Binding-site contacts:
Ligand atom S7 contacts residue THR90 of chain 2.B at 3.4 Å (h-bond).
Ligand atom O9 contacts residue TYR43 of chain 2.B at 2.4 Å (h-bond).
Ligand atom C13 contacts residue ASN49 of chain 2.B at 3.6 Å.
Ligand atom C10 contacts residue VAL47 of chain 2.B at 3.8 Å (hydrophobic).
Ligand atom C5 contacts residue TYR43 of chain 2.B at 3.3 Å (hydrophobic).
Ligand atom C10 contacts residue TRP120 of chain 1.A at 3.9 Å (hydrophobic).
Ligand atom C20 contacts residue LEU124 of chain 2.B at 3.9 Å (hydrophobic).
Ligand atom N1 contacts residue TYR43 of chain 2.B at 3.9 Å.
Ligand atom C3 contacts residue VAL47 of chain 2.B at 3.5 Å (hydrophobic).
Ligand atom C3 contacts residue TRP120 of chain 1.A at 3.9 Å (hydrophobic).
Ligand atom N1 contacts residue ASP128 of chain 2.B at 2.8 Å (salt-bridge).
Ligand atom C13 contacts residue SER88 of chain 2.B at 3.8 Å.
Ligand atom N16 contacts residue SER88 of chain 2.B at 3.3 Å (h-bond).
Ligand atom C18 contacts residue LEU110 of chain 2.B at 3.8 Å (hydrophobic).
Ligand atom C11 contacts residue TRP79 of chain 2.B at 3.6 Å (hydrophobic).
Ligand atom C6 contacts residue TRP108 of chain 2.B at 3.3 Å (hydrophobic).
Ligand atom O15 contacts residue GLY48 of chain 2.B at 3.5 Å.
Ligand atom C12 contacts residue TRP79 of chain 2.B at 3.5 Å (hydrophobic).
Ligand atom C2 contacts residue TRP108 of chain 2.B at 3.7 Å (hydrophobic).
Ligand atom C5 contacts residue SER27 of chain 2.B at 3.6 Å.
Ligand atom O9 contacts residue ASN23 of chain 2.B at 3.2 Å (h-bond).
Ligand atom C10 contacts residue SER45 of chain 2.B at 3.7 Å.
Ligand atom O15 contacts residue ASN49 of chain 2.B at 3.0 Å (h-bond).
Ligand atom S7 contacts residue TRP92 of chain 2.B at 3.9 Å.
Ligand atom C5 contacts residue ASN23 of chain 2.B at 3.8 Å.
Ligand atom O15 contacts residue TRP120 of chain 1.A at 3.9 Å.
Ligand atom C8 contacts residue TRP120 of chain 1.A at 3.5 Å (hydrophobic).
Ligand atom C18 contacts residue SER112 of chain 2.B at 3.8 Å.
Ligand atom C19 contacts residue SER112 of chain 2.B at 3.5 Å.
Ligand atom C13 contacts residue TRP79 of chain 2.B at 3.5 Å (hydrophobic).
Ligand atom C14 contacts residue ASN49 of chain 2.B at 3.8 Å.
Ligand atom C11 contacts residue LEU110 of chain 2.B at 3.6 Å (hydrophobic).
Ligand atom S7 contacts residue TRP79 of chain 2.B at 3.7 Å.
Ligand atom O24 contacts residue LYS121 of chain 1.A at 2.7 Å.
Ligand atom O9 contacts residue SER27 of chain 2.B at 2.6 Å (h-bond).
Ligand atom N4 contacts residue VAL47 of chain 2.B at 3.4 Å.
Ligand atom C2 contacts residue ASP128 of chain 2.B at 3.9 Å.
Ligand atom C12 contacts residue ASN49 of chain 2.B at 3.9 Å.
Ligand atom N4 contacts residue SER45 of chain 2.B at 3.3 Å (h-bond).
Ligand atom C5 contacts residue ASP128 of chain 2.B at 3.8 Å.

Sequence of chain 2.B:
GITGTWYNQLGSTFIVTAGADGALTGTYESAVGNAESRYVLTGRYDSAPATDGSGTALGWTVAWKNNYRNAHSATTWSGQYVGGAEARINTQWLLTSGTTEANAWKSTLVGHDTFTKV

Sequence of chain 1.A:
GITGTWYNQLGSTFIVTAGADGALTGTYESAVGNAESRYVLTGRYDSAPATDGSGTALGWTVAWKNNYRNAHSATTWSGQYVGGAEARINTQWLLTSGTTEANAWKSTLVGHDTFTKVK

This protein binds this small molecule.
Small molecule (SMILES): O=C(O)CCCCCNC(=O)CCCC[C@@H]1SC[C@@H]2NC(=O)N[C@@H]21